Binding-site contacts:
Ligand atom C1 contacts residue ILE120 of chain 1.D at 4.0 Å (hydrophobic).
Ligand atom O3 contacts residue ALA144 of chain 1.D at 3.9 Å.
Ligand atom C12 contacts residue LEU27 of chain 1.D at 3.8 Å (hydrophobic).
Ligand atom O1 contacts residue TYR145 of chain 1.D at 3.8 Å.
Ligand atom N contacts residue ILE120 of chain 1.D at 3.8 Å.
Ligand atom O2 contacts residue LYS12 of chain 1.D at 3.7 Å.
Ligand atom C5 contacts residue VAL107 of chain 1.D at 3.9 Å (hydrophobic).
Ligand atom C14 contacts residue LEU23 of chain 1.D at 4.0 Å (hydrophobic).
Ligand atom O3 contacts residue LYS12 of chain 1.D at 2.4 Å (salt-bridge).
Ligand atom C3 contacts residue LEU27 of chain 1.D at 3.3 Å (hydrophobic).
Ligand atom S contacts residue LYS12 of chain 1.D at 3.6 Å.
Ligand atom C6 contacts residue TYR88 of chain 1.D at 3.3 Å (hydrophobic).
Ligand atom C14 contacts residue GLU14 of chain 1.D at 3.8 Å.
Ligand atom O1 contacts residue ALA144 of chain 1.D at 3.4 Å (h-bond).
Ligand atom C7 contacts residue ARG31 of chain 1.D at 4.0 Å.
Ligand atom C4 contacts residue VAL107 of chain 1.D at 3.7 Å (hydrophobic).
Ligand atom C2 contacts residue LEU27 of chain 1.D at 3.0 Å (hydrophobic).
Ligand atom C15 contacts residue TYR148 of chain 1.D at 3.3 Å (hydrophobic).
Ligand atom C14 contacts residue SER16 of chain 1.D at 3.8 Å.
Ligand atom C4 contacts residue LEU27 of chain 1.D at 3.8 Å (hydrophobic).
Ligand atom C4 contacts residue VAL28 of chain 1.D at 3.6 Å (hydrophobic).
Ligand atom C11 contacts residue LEU27 of chain 1.D at 3.8 Å (hydrophobic).
Ligand atom C13 contacts residue LEU23 of chain 1.D at 3.6 Å (hydrophobic).
Ligand atom C16 contacts residue GLU14 of chain 1.D at 3.6 Å.
Ligand atom O2 contacts residue ILE120 of chain 1.D at 2.9 Å.
Ligand atom C7 contacts residue TYR88 of chain 1.D at 3.8 Å (hydrophobic).
Ligand atom C6 contacts residue ARG31 of chain 1.D at 3.5 Å.
Ligand atom C8 contacts residue ILE120 of chain 1.D at 4.0 Å (hydrophobic).
Ligand atom N contacts residue LEU27 of chain 1.D at 3.7 Å.
Ligand atom C1 contacts residue LEU27 of chain 1.D at 3.5 Å (hydrophobic).
Ligand atom C10 contacts residue ILE120 of chain 1.D at 3.9 Å (hydrophobic).
Ligand atom C4 contacts residue ARG31 of chain 1.D at 3.8 Å.
Ligand atom O1 contacts residue TYR148 of chain 1.D at 3.3 Å.
Ligand atom C11 contacts residue ILE120 of chain 1.D at 3.8 Å (hydrophobic).
Ligand atom O2 contacts residue GLU14 of chain 1.D at 3.9 Å.
Ligand atom C16 contacts residue TYR148 of chain 1.D at 3.3 Å (hydrophobic).
Ligand atom C15 contacts residue GLU14 of chain 1.D at 3.2 Å.
Ligand atom C3 contacts residue VAL28 of chain 1.D at 3.4 Å (hydrophobic).
Ligand atom C5 contacts residue ARG31 of chain 1.D at 3.6 Å.
Ligand atom C8 contacts residue ALA144 of chain 1.D at 3.5 Å (hydrophobic).

Sequence of chain 1.D:
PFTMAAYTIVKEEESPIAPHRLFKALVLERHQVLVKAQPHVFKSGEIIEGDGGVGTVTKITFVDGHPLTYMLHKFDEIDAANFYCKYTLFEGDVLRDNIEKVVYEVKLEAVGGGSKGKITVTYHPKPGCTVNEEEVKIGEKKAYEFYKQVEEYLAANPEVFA

This small molecule binds to this protein.
Small molecule (SMILES): O=S(=O)(O)c1cccc2cccc(Nc3ccccc3)c12